Sequence of chain 1.A:
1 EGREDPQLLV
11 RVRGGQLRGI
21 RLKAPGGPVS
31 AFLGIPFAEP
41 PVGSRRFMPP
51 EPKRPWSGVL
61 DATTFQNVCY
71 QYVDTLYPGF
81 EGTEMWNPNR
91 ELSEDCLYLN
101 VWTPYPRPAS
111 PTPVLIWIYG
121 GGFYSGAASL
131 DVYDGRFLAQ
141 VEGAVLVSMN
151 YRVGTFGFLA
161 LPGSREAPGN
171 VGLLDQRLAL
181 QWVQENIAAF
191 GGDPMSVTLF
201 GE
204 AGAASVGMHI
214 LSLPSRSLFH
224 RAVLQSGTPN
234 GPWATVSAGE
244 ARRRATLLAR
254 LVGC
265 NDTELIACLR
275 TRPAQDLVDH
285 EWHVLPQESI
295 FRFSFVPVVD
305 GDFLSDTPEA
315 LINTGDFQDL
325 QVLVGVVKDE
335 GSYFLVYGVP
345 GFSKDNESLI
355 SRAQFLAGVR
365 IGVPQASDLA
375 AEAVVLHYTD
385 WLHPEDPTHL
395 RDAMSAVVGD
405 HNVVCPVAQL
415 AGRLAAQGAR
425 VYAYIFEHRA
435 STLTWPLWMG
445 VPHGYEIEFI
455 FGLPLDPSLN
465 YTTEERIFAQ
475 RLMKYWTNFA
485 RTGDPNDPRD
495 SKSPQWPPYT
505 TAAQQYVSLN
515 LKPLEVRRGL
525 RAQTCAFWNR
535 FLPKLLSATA

Binding-site contacts:
Ligand atom O5 contacts residue ASN464 of chain 1.A at 2.4 Å (h-bond).
Ligand atom C3 contacts residue ASN464 of chain 1.A at 3.8 Å.
Ligand atom C5 contacts residue ASN464 of chain 1.A at 3.7 Å.
Ligand atom C2 contacts residue ASN464 of chain 1.A at 2.4 Å.
Ligand atom C1 contacts residue ASN464 of chain 1.A at 1.4 Å.
Ligand atom C7 contacts residue SER462 of chain 1.A at 4.5 Å.
Ligand atom C4 contacts residue ASN464 of chain 1.A at 4.2 Å.
Ligand atom N2 contacts residue SER462 of chain 1.A at 4.0 Å.
Ligand atom O7 contacts residue ASN464 of chain 1.A at 3.0 Å (h-bond).
Ligand atom N2 contacts residue ASN464 of chain 1.A at 2.9 Å (h-bond).
Ligand atom C7 contacts residue ASN464 of chain 1.A at 3.3 Å.

A protein and the small-molecule ligand that binds it are described below.
Small molecule (SMILES): CC(=O)N[C@@H]1[C@@H](O)[C@H](O)[C@@H](CO)O[C@H]1O